This protein binds this small molecule.
Small molecule (SMILES): C[C@H](O)[C@H](N)[C@@H]1O[C@](O)(C(=O)O)C[C@H](O)[C@@H]1N

Binding-site contacts:
Ligand atom C4 contacts residue SER437 of chain 1.J at 3.3 Å.
Ligand atom C8 contacts residue SER437 of chain 1.J at 4.1 Å.
Ligand atom O1B contacts residue SER437 of chain 1.J at 3.2 Å.
Ligand atom O1A contacts residue VAL397 of chain 1.J at 3.2 Å (h-bond).
Ligand atom C1 contacts residue SER398 of chain 1.J at 4.4 Å.
Ligand atom C7 contacts residue SER437 of chain 1.J at 4.0 Å.
Ligand atom C6 contacts residue SER437 of chain 1.J at 2.8 Å.
Ligand atom C2 contacts residue SER437 of chain 1.J at 1.4 Å.
Ligand atom C1 contacts residue VAL397 of chain 1.J at 4.3 Å (hydrophobic).
Ligand atom O8 contacts residue SER437 of chain 1.J at 3.4 Å (h-bond).
Ligand atom C3 contacts residue SER437 of chain 1.J at 2.8 Å.
Ligand atom C5 contacts residue SER437 of chain 1.J at 3.6 Å.
Ligand atom O1A contacts residue SER437 of chain 1.J at 2.6 Å (h-bond).
Ligand atom O1A contacts residue SER398 of chain 1.J at 3.2 Å.
Ligand atom O1B contacts residue SER398 of chain 1.J at 4.4 Å.
Ligand atom C1 contacts residue SER437 of chain 1.J at 2.3 Å.
Ligand atom O6 contacts residue SER437 of chain 1.J at 2.0 Å (h-bond).

Sequence of chain 1.J:
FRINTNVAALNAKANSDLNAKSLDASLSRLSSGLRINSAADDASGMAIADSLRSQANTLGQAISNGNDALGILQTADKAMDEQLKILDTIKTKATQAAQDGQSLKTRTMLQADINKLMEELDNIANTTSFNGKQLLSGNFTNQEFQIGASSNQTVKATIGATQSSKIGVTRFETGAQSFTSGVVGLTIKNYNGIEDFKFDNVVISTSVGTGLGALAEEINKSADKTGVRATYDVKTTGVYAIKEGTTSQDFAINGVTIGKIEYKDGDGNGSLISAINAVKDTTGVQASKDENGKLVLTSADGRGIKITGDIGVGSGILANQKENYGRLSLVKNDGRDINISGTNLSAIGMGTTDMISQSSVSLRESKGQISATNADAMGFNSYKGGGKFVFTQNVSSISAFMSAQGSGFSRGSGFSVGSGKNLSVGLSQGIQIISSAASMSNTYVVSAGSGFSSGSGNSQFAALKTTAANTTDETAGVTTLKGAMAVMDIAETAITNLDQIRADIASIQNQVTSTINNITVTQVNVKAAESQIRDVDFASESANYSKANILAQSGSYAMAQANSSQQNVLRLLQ